Sequence of chain 1.D:
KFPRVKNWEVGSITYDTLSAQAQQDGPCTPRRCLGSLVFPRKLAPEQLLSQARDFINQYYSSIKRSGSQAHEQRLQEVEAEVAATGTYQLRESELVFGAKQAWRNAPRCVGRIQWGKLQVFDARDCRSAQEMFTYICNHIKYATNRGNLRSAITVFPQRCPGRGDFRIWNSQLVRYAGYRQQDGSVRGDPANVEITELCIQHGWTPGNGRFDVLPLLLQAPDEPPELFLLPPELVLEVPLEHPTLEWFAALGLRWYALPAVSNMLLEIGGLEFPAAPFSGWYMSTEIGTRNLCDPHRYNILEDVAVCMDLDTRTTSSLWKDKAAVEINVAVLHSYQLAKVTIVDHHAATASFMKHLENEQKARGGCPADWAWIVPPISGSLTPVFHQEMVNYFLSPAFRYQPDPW

Sequence of chain 1.C:
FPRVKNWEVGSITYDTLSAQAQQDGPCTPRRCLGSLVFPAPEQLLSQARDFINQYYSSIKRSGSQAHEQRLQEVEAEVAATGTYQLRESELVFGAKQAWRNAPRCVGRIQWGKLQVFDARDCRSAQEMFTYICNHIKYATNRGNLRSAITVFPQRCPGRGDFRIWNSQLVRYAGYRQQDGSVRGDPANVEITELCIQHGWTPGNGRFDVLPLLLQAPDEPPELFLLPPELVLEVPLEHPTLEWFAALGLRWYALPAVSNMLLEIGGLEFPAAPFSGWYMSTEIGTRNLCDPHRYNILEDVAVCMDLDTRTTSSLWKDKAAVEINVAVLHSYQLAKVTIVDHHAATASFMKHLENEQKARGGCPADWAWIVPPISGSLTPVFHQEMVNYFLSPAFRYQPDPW

This protein binds this small molecule.
Small molecule (SMILES): Cc1cc(CCNCc2ccc3c(C)cc(N)nc3c2)ccc1C#N

Binding-site contacts:
Ligand atom C16 contacts residue PRO294 of chain 1.C at 4.0 Å (hydrophobic).
Ligand atom N17 contacts residue GLU321 of chain 1.C at 2.4 Å (salt-bridge).
Ligand atom C01 contacts residue VAL64 of chain 1.C at 4.0 Å (hydrophobic).
Ligand atom C13 contacts residue HEM1 of chain 1.W at 3.9 Å.
Ligand atom C05 contacts residue TRP407 of chain 1.C at 3.5 Å (hydrophobic).
Ligand atom C01 contacts residue PHE65 of chain 1.C at 3.4 Å (hydrophobic).
Ligand atom C16 contacts residue HEM1 of chain 1.W at 3.6 Å.
Ligand atom C20 contacts residue HEM1 of chain 1.W at 3.6 Å.
Ligand atom C08 contacts residue HEM1 of chain 1.W at 3.5 Å.
Ligand atom C19 contacts residue HEM1 of chain 1.W at 4.1 Å.
Ligand atom N18 contacts residue HEM1 of chain 1.W at 4.0 Å.
Ligand atom C01 contacts residue TYR435 of chain 1.C at 3.7 Å (hydrophobic).
Ligand atom C14 contacts residue GLY315 of chain 1.C at 4.1 Å.
Ligand atom C14 contacts residue HEM1 of chain 1.W at 3.4 Å.
Ligand atom C20 contacts residue GLU321 of chain 1.C at 3.6 Å.
Ligand atom C05 contacts residue HEM1 of chain 1.W at 3.1 Å.
Ligand atom N17 contacts residue TRP316 of chain 1.C at 3.0 Å (h-bond).
Ligand atom C10 contacts residue VAL296 of chain 1.C at 3.5 Å (hydrophobic).
Ligand atom C10 contacts residue HEM1 of chain 1.W at 3.9 Å.
Ligand atom C16 contacts residue GLU321 of chain 1.C at 3.2 Å.
Ligand atom C03 contacts residue TYR435 of chain 1.C at 3.3 Å (hydrophobic).
Ligand atom C15 contacts residue HEM1 of chain 1.W at 3.2 Å.
Ligand atom N17 contacts residue TYR317 of chain 1.C at 3.9 Å.
Ligand atom C16 contacts residue TRP316 of chain 1.C at 4.0 Å (hydrophobic).
Ligand atom N17 contacts residue HEM1 of chain 1.W at 3.4 Å.
Ligand atom C06 contacts residue HEM1 of chain 1.W at 3.0 Å.
Ligand atom C08 contacts residue VAL296 of chain 1.C at 4.0 Å (hydrophobic).
Ligand atom N07 contacts residue HEM1 of chain 1.W at 2.6 Å (h-bond).
Ligand atom C19 contacts residue GLU321 of chain 1.C at 3.7 Å.
Ligand atom C24 contacts residue TRP34 of chain 1.D at 4.0 Å (hydrophobic).
Ligand atom C14 contacts residue PHE313 of chain 1.C at 3.9 Å (hydrophobic).
Ligand atom N18 contacts residue GLU321 of chain 1.C at 2.9 Å (salt-bridge).
Ligand atom C04 contacts residue TRP407 of chain 1.C at 4.0 Å (hydrophobic).
Ligand atom C03 contacts residue HEM1 of chain 1.W at 3.7 Å.
Ligand atom C11 contacts residue PHE313 of chain 1.C at 4.1 Å (hydrophobic).
Ligand atom N25 contacts residue TRP34 of chain 1.D at 3.6 Å.
Ligand atom C02 contacts residue TYR435 of chain 1.C at 4.1 Å (hydrophobic).
Ligand atom C11 contacts residue VAL296 of chain 1.C at 3.9 Å (hydrophobic).
Ligand atom C04 contacts residue HEM1 of chain 1.W at 3.8 Å.
Ligand atom C09 contacts residue HEM1 of chain 1.W at 4.1 Å.